Sequence of chain 1.C:
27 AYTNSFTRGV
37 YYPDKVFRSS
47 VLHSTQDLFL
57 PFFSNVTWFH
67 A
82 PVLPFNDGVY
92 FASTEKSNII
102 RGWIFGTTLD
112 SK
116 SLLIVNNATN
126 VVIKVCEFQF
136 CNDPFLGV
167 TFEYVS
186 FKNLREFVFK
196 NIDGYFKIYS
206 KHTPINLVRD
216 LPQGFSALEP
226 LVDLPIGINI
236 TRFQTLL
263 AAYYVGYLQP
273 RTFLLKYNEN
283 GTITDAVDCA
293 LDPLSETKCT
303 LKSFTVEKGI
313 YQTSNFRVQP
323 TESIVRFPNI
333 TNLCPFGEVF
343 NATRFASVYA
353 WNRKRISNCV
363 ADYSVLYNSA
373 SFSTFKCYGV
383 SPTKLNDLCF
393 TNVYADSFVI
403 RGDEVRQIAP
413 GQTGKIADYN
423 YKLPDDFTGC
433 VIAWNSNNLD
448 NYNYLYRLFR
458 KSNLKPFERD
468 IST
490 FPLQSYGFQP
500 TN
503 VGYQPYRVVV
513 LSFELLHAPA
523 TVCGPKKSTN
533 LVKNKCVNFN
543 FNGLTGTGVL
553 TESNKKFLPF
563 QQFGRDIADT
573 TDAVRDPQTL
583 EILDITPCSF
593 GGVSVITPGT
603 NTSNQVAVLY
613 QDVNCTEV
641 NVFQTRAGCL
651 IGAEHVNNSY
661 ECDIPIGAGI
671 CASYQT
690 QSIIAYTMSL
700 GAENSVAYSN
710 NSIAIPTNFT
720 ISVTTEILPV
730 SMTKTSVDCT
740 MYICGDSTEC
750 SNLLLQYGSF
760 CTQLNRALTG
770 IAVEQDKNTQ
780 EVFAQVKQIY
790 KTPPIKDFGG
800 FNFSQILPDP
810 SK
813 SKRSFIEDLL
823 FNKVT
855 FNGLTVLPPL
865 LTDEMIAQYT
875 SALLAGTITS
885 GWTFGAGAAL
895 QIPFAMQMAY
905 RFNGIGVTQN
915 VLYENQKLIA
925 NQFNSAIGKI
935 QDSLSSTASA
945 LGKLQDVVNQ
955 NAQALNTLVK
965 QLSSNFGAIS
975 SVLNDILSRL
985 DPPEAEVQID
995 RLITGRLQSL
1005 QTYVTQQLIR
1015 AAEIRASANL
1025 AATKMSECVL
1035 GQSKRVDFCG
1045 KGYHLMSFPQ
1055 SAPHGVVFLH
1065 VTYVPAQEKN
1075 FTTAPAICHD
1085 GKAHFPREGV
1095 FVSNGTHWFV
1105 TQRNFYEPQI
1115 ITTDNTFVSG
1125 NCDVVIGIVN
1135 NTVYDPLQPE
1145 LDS

Binding-site contacts:
Ligand atom N2 contacts residue ASN1134 of chain 1.C at 3.0 Å (h-bond).
Ligand atom O7 contacts residue ASN1134 of chain 1.C at 4.3 Å.
Ligand atom C1 contacts residue ASN1134 of chain 1.C at 3.5 Å.
Ligand atom C8 contacts residue ASN1134 of chain 1.C at 3.4 Å.
Ligand atom C2 contacts residue ASN1134 of chain 1.C at 3.9 Å.
Ligand atom C7 contacts residue ASN1134 of chain 1.C at 3.4 Å.

A protein and the small-molecule ligand that binds it are described below.
Small molecule (SMILES): CC(=O)N[C@H]1[C@H](O[C@H]2[C@H](O)[C@@H](NC(C)=O)CO[C@@H]2CO)O[C@H](CO)[C@@H](O)[C@@H]1O